Binding-site contacts:
Ligand atom O5 contacts residue MET566 of chain 1.B at 4.0 Å.
Ligand atom C1 contacts residue MET566 of chain 1.B at 4.4 Å (hydrophobic).
Ligand atom C6 contacts residue ASN568 of chain 1.B at 4.5 Å.
Ligand atom C8 contacts residue SER537 of chain 1.B at 3.6 Å.
Ligand atom C4 contacts residue ASN568 of chain 1.B at 4.2 Å.
Ligand atom O6 contacts residue THR590 of chain 1.B at 3.6 Å.
Ligand atom C2 contacts residue SER537 of chain 1.B at 4.2 Å.
Ligand atom C5 contacts residue ASN568 of chain 1.B at 3.7 Å.
Ligand atom C5 contacts residue MET566 of chain 1.B at 4.3 Å (hydrophobic).
Ligand atom C3 contacts residue ASN568 of chain 1.B at 3.7 Å.
Ligand atom C2 contacts residue ASN568 of chain 1.B at 2.5 Å.
Ligand atom O5 contacts residue SER591 of chain 1.B at 3.6 Å.
Ligand atom C8 contacts residue ASN572 of chain 1.B at 4.2 Å.
Ligand atom C1 contacts residue ASN568 of chain 1.B at 1.4 Å.
Ligand atom O6 contacts residue SER591 of chain 1.B at 3.5 Å.
Ligand atom C1 contacts residue SER591 of chain 1.B at 4.3 Å.
Ligand atom C7 contacts residue SER537 of chain 1.B at 3.9 Å.
Ligand atom N2 contacts residue ASN568 of chain 1.B at 3.0 Å (h-bond).
Ligand atom C7 contacts residue ASN568 of chain 1.B at 3.3 Å.
Ligand atom O7 contacts residue ASN568 of chain 1.B at 3.1 Å (h-bond).
Ligand atom C3 contacts residue SER537 of chain 1.B at 4.4 Å.
Ligand atom O5 contacts residue ASN568 of chain 1.B at 2.3 Å (h-bond).
Ligand atom N2 contacts residue SER537 of chain 1.B at 3.4 Å (h-bond).
Ligand atom O7 contacts residue LYS571 of chain 1.B at 4.3 Å.
Ligand atom C1 contacts residue SER537 of chain 1.B at 4.3 Å.

Sequence of chain 1.B:
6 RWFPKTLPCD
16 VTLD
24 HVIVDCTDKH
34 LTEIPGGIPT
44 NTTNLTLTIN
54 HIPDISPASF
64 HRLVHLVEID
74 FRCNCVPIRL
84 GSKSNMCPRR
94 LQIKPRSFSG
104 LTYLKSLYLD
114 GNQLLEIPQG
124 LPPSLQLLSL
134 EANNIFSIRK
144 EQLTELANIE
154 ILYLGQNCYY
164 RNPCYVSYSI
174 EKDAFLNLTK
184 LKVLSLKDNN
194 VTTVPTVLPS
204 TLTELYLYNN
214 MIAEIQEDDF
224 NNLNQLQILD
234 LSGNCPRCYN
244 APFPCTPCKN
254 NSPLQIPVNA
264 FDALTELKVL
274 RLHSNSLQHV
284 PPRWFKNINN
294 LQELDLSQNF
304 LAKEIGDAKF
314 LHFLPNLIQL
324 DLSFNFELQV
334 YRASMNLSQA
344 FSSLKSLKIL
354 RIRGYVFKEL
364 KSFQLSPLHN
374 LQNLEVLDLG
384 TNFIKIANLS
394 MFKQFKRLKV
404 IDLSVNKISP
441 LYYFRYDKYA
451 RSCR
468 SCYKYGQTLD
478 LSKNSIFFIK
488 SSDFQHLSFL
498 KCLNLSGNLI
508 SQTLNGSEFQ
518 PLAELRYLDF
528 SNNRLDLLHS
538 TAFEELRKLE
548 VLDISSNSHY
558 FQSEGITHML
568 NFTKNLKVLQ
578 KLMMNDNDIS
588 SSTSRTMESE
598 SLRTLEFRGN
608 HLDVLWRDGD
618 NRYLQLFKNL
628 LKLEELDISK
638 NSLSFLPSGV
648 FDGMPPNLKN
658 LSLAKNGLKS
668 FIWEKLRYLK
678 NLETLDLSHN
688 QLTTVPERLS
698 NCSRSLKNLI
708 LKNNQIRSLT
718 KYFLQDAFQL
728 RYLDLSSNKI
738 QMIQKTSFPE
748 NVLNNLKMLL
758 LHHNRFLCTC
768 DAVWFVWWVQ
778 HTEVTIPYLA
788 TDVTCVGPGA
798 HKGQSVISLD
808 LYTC

The small molecule below binds the protein below.
Small molecule (SMILES): CC(=O)N[C@@H]1[C@@H](O)[C@H](O)[C@@H](CO)O[C@H]1O